The small molecule below binds the protein below.
Small molecule (SMILES): CC(=O)N[C@@H]1[C@@H](O)[C@H](O)[C@@H](CO)O[C@H]1O

Binding-site contacts:
Ligand atom C1 contacts residue ALA39 of chain 1.A at 4.3 Å (hydrophobic).
Ligand atom O5 contacts residue THR40 of chain 1.A at 4.1 Å.
Ligand atom O5 contacts residue ALA39 of chain 1.A at 4.5 Å.
Ligand atom O6 contacts residue ASN49 of chain 1.B at 4.2 Å.
Ligand atom C1 contacts residue THR318 of chain 1.A at 3.5 Å.
Ligand atom C1 contacts residue ASN38 of chain 1.A at 1.4 Å.
Ligand atom C6 contacts residue LEU52 of chain 1.B at 3.5 Å (hydrophobic).
Ligand atom C3 contacts residue ASN38 of chain 1.A at 3.7 Å.
Ligand atom C2 contacts residue ASN38 of chain 1.A at 2.4 Å.
Ligand atom N2 contacts residue ASN38 of chain 1.A at 2.8 Å (h-bond).
Ligand atom C5 contacts residue THR40 of chain 1.A at 4.0 Å.
Ligand atom C6 contacts residue THR318 of chain 1.A at 3.9 Å.
Ligand atom O5 contacts residue ASN38 of chain 1.A at 2.4 Å (h-bond).
Ligand atom O5 contacts residue THR318 of chain 1.A at 2.9 Å (h-bond).
Ligand atom O6 contacts residue THR318 of chain 1.A at 3.7 Å.
Ligand atom C6 contacts residue THR40 of chain 1.A at 3.6 Å.
Ligand atom O6 contacts residue LEU52 of chain 1.B at 3.3 Å.
Ligand atom C5 contacts residue THR318 of chain 1.A at 4.0 Å.
Ligand atom C5 contacts residue ASN38 of chain 1.A at 3.7 Å.
Ligand atom C7 contacts residue ASN38 of chain 1.A at 3.6 Å.
Ligand atom O7 contacts residue ASN38 of chain 1.A at 3.8 Å.
Ligand atom C4 contacts residue ASN38 of chain 1.A at 4.2 Å.

Sequence of chain 1.B:
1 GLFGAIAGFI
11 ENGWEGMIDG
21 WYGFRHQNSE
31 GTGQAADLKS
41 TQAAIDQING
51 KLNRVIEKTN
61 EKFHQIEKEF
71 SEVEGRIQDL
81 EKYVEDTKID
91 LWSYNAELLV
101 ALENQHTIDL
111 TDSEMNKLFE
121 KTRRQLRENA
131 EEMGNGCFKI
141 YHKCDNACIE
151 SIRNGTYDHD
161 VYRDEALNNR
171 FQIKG

Sequence of chain 1.A:
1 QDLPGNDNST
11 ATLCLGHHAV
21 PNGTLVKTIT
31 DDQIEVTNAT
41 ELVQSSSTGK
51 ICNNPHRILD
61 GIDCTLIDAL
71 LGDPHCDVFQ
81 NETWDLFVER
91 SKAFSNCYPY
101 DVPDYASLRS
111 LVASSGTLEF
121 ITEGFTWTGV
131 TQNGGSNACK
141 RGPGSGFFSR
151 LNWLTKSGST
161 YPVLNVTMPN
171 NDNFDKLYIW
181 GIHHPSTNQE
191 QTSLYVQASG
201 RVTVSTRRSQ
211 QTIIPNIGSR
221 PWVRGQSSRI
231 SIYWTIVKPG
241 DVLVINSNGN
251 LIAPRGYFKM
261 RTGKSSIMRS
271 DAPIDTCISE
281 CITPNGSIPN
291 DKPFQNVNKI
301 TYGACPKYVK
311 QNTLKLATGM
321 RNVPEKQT